Sequence of chain 3.A:
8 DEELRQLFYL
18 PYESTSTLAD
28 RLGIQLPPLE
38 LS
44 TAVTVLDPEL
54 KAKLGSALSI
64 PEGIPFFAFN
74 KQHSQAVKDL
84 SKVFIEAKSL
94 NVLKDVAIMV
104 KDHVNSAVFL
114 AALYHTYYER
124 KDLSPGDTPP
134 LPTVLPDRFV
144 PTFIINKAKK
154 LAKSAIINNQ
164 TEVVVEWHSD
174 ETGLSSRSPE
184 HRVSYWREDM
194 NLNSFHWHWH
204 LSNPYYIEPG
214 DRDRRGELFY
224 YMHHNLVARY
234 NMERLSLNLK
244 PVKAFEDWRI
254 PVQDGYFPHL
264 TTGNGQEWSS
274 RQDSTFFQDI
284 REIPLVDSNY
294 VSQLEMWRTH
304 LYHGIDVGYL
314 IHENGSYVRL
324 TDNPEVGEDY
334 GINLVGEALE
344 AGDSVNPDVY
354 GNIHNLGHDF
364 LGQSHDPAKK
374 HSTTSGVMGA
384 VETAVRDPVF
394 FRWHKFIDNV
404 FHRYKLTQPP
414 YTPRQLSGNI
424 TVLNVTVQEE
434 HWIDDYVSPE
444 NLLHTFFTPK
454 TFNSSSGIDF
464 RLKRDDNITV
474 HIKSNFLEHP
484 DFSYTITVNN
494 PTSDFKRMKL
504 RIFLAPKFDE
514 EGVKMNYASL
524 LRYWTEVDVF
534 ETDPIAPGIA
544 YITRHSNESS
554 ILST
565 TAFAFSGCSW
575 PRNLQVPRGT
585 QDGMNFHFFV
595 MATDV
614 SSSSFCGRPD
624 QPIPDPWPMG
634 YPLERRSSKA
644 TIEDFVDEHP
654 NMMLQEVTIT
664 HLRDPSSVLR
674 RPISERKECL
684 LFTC

A small-molecule ligand and the protein it binds are described below.
Small molecule (SMILES): CC(=O)N[C@H]1[C@H](O[C@H]2[C@H](O)[C@@H](NC(C)=O)CO[C@@H]2CO)O[C@H](CO)[C@@H](O)[C@@H]1O

Binding-site contacts:
Ligand atom C8 contacts residue HIS474 of chain 3.A at 4.0 Å.
Ligand atom O6 contacts residue SER459 of chain 3.A at 3.5 Å.
Ligand atom C1 contacts residue SER458 of chain 3.A at 4.2 Å.
Ligand atom C7 contacts residue THR472 of chain 3.A at 4.1 Å.
Ligand atom C3 contacts residue ARG28 of chain 3.A at 4.1 Å.
Ligand atom C8 contacts residue GLU165 of chain 3.A at 4.0 Å.
Ligand atom C5 contacts residue ASN456 of chain 3.A at 3.7 Å.
Ligand atom O7 contacts residue EDO1 of chain 3.L at 3.3 Å.
Ligand atom C7 contacts residue EDO1 of chain 3.L at 4.2 Å.
Ligand atom C3 contacts residue LEU29 of chain 3.A at 4.3 Å (hydrophobic).
Ligand atom N2 contacts residue LEU29 of chain 3.A at 3.7 Å.
Ligand atom N2 contacts residue ASN456 of chain 3.A at 2.8 Å (h-bond).
Ligand atom N2 contacts residue ARG28 of chain 3.A at 3.9 Å.
Ligand atom C1 contacts residue THR472 of chain 3.A at 3.9 Å.
Ligand atom O3 contacts residue LEU29 of chain 3.A at 3.9 Å.
Ligand atom C6 contacts residue SER459 of chain 3.A at 4.0 Å.
Ligand atom O6 contacts residue SER458 of chain 3.A at 4.2 Å.
Ligand atom C4 contacts residue ASN456 of chain 3.A at 4.2 Å.
Ligand atom O6 contacts residue TYR16 of chain 3.A at 4.2 Å.
Ligand atom O5 contacts residue SER458 of chain 3.A at 4.1 Å.
Ligand atom O7 contacts residue ASN456 of chain 3.A at 3.6 Å (h-bond).
Ligand atom C2 contacts residue ARG28 of chain 3.A at 3.7 Å.
Ligand atom C8 contacts residue THR472 of chain 3.A at 4.1 Å.
Ligand atom C8 contacts residue LEU29 of chain 3.A at 3.6 Å (hydrophobic).
Ligand atom C7 contacts residue ASN456 of chain 3.A at 3.3 Å.
Ligand atom N2 contacts residue THR472 of chain 3.A at 3.1 Å.
Ligand atom C8 contacts residue ARG28 of chain 3.A at 4.0 Å.
Ligand atom O7 contacts residue ARG28 of chain 3.A at 2.6 Å (salt-bridge).
Ligand atom C8 contacts residue LEU17 of chain 3.A at 4.2 Å (hydrophobic).
Ligand atom C7 contacts residue LEU29 of chain 3.A at 4.0 Å (hydrophobic).
Ligand atom C3 contacts residue ASN456 of chain 3.A at 3.7 Å.
Ligand atom C3 contacts residue THR472 of chain 3.A at 3.9 Å.
Ligand atom C2 contacts residue ASN456 of chain 3.A at 2.4 Å.
Ligand atom C2 contacts residue THR472 of chain 3.A at 3.8 Å.
Ligand atom C1 contacts residue ASN456 of chain 3.A at 1.4 Å.
Ligand atom C7 contacts residue ARG28 of chain 3.A at 3.3 Å.
Ligand atom O5 contacts residue SER459 of chain 3.A at 4.1 Å.
Ligand atom C5 contacts residue SER459 of chain 3.A at 4.3 Å.
Ligand atom O5 contacts residue ASN456 of chain 3.A at 2.4 Å (h-bond).
Ligand atom O3 contacts residue ARG28 of chain 3.A at 3.1 Å.